The protein below binds the small molecule below.
Small molecule (SMILES): COc1ccc(C[C@H](NC(=O)[C@H](C)NC(=O)CN2CCOCC2)C(=O)N[C@@H](Cc2ccccc2)[C@@H](O)[C@H](C)CO)cc1

Sequence of chain 1.H:
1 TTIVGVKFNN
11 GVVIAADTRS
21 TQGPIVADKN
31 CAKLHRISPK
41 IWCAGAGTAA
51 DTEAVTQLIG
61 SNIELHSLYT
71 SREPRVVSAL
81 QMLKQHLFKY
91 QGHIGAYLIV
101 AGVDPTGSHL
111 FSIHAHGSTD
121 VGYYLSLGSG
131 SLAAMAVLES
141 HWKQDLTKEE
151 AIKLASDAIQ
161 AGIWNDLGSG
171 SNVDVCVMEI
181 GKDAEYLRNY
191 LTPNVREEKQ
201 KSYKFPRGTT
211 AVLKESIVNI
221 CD

Binding-site contacts:
Ligand atom C32 contacts residue HIS116 of chain 1.H at 3.8 Å.
Ligand atom O21 contacts residue SER46 of chain 1.N at 3.6 Å.
Ligand atom C9 contacts residue THR1 of chain 1.N at 1.4 Å.
Ligand atom N25 contacts residue THR21 of chain 1.N at 3.1 Å (h-bond).
Ligand atom C11 contacts residue THR21 of chain 1.N at 3.7 Å.
Ligand atom O37 contacts residue THR21 of chain 1.N at 3.7 Å.
Ligand atom O49 contacts residue THR21 of chain 1.N at 3.3 Å (h-bond).
Ligand atom O49 contacts residue THR20 of chain 1.N at 3.4 Å.
Ligand atom C1 contacts residue ARG45 of chain 1.N at 3.4 Å.
Ligand atom O13 contacts residue THR1 of chain 1.N at 2.9 Å (h-bond).
Ligand atom C4 contacts residue ALA49 of chain 1.N at 3.7 Å (hydrophobic).
Ligand atom O39 contacts residue ALA49 of chain 1.N at 3.2 Å (h-bond).
Ligand atom C23 contacts residue GLY47 of chain 1.N at 3.6 Å.
Ligand atom C7 contacts residue GLY47 of chain 1.N at 3.6 Å.
Ligand atom N22 contacts residue GLY47 of chain 1.N at 2.9 Å (h-bond).
Ligand atom C24 contacts residue GLY47 of chain 1.N at 3.5 Å.
Ligand atom C43 contacts residue SER48 of chain 1.N at 3.6 Å.
Ligand atom O21 contacts residue GLY47 of chain 1.N at 3.0 Å (h-bond).
Ligand atom C46 contacts residue SER48 of chain 1.N at 3.8 Å.
Ligand atom O13 contacts residue SER129 of chain 1.N at 3.6 Å (h-bond).
Ligand atom C43 contacts residue GLY47 of chain 1.N at 3.6 Å.
Ligand atom O37 contacts residue THR22 of chain 1.N at 3.6 Å.
Ligand atom C4 contacts residue THR20 of chain 1.N at 3.2 Å.
Ligand atom C6 contacts residue THR1 of chain 1.N at 3.7 Å.
Ligand atom O21 contacts residue THR1 of chain 1.N at 2.4 Å (h-bond).
Ligand atom C27 contacts residue THR22 of chain 1.N at 3.8 Å.
Ligand atom N22 contacts residue THR1 of chain 1.N at 3.7 Å.
Ligand atom C8 contacts residue THR1 of chain 1.N at 2.4 Å.
Ligand atom C7 contacts residue THR1 of chain 1.N at 2.7 Å.
Ligand atom C3 contacts residue ARG45 of chain 1.N at 3.5 Å.
Ligand atom C3 contacts residue THR31 of chain 1.N at 3.6 Å.
Ligand atom C10 contacts residue THR1 of chain 1.N at 1.5 Å.
Ligand atom C11 contacts residue SER168 of chain 1.N at 3.4 Å.
Ligand atom C11 contacts residue THR1 of chain 1.N at 2.5 Å.
Ligand atom C2 contacts residue ARG45 of chain 1.N at 3.2 Å.
Ligand atom C11 contacts residue ARG19 of chain 1.N at 3.7 Å.
Ligand atom C27 contacts residue THR21 of chain 1.N at 3.7 Å.
Ligand atom C42 contacts residue GLY47 of chain 1.N at 3.3 Å.
Ligand atom C12 contacts residue THR1 of chain 1.N at 2.5 Å.
Ligand atom C5 contacts residue THR20 of chain 1.N at 3.7 Å.

Sequence of chain 1.N:
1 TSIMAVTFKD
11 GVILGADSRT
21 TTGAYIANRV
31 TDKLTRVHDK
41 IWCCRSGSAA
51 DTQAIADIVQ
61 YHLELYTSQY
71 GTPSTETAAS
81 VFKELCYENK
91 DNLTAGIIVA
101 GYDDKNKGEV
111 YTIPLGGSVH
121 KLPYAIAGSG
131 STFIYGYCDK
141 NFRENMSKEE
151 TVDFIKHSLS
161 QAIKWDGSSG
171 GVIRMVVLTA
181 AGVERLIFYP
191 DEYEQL